Binding-site contacts:
Ligand atom C2 contacts residue ASN278 of chain 1.A at 2.5 Å.
Ligand atom C1 contacts residue ASN281 of chain 1.A at 4.2 Å.
Ligand atom C1 contacts residue ASN278 of chain 1.A at 1.5 Å.
Ligand atom N2 contacts residue ASN278 of chain 1.A at 2.9 Å (h-bond).
Ligand atom O7 contacts residue ASN278 of chain 1.A at 4.1 Å.
Ligand atom O5 contacts residue ASN278 of chain 1.A at 2.5 Å (h-bond).
Ligand atom C6 contacts residue ASN281 of chain 1.A at 3.9 Å.
Ligand atom C4 contacts residue ASN278 of chain 1.A at 4.4 Å.
Ligand atom C5 contacts residue ASN281 of chain 1.A at 4.2 Å.
Ligand atom C7 contacts residue ASN278 of chain 1.A at 3.7 Å.
Ligand atom C3 contacts residue ASN278 of chain 1.A at 3.9 Å.
Ligand atom C5 contacts residue ASN278 of chain 1.A at 3.8 Å.
Ligand atom O5 contacts residue ASN281 of chain 1.A at 3.3 Å (h-bond).

Sequence of chain 1.A:
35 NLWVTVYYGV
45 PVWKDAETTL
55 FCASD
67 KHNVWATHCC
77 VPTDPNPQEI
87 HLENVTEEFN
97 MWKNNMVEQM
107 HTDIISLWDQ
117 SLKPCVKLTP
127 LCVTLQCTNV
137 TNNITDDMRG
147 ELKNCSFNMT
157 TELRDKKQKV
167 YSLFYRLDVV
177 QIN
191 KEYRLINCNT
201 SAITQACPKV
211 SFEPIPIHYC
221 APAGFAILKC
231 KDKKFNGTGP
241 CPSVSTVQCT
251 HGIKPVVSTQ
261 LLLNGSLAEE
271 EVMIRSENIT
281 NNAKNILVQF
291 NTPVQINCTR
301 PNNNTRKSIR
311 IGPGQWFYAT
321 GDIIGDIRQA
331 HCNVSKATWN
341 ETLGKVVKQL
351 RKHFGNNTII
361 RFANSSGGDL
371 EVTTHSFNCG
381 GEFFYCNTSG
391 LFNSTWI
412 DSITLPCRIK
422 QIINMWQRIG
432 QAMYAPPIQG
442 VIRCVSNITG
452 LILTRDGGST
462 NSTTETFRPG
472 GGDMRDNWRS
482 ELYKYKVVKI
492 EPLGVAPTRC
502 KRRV

A small-molecule ligand and the protein it binds are described below.
Small molecule (SMILES): CC(=O)N[C@@H]1[C@@H](O)[C@H](O)[C@@H](CO)O[C@H]1O